Sequence of chain 1.F:
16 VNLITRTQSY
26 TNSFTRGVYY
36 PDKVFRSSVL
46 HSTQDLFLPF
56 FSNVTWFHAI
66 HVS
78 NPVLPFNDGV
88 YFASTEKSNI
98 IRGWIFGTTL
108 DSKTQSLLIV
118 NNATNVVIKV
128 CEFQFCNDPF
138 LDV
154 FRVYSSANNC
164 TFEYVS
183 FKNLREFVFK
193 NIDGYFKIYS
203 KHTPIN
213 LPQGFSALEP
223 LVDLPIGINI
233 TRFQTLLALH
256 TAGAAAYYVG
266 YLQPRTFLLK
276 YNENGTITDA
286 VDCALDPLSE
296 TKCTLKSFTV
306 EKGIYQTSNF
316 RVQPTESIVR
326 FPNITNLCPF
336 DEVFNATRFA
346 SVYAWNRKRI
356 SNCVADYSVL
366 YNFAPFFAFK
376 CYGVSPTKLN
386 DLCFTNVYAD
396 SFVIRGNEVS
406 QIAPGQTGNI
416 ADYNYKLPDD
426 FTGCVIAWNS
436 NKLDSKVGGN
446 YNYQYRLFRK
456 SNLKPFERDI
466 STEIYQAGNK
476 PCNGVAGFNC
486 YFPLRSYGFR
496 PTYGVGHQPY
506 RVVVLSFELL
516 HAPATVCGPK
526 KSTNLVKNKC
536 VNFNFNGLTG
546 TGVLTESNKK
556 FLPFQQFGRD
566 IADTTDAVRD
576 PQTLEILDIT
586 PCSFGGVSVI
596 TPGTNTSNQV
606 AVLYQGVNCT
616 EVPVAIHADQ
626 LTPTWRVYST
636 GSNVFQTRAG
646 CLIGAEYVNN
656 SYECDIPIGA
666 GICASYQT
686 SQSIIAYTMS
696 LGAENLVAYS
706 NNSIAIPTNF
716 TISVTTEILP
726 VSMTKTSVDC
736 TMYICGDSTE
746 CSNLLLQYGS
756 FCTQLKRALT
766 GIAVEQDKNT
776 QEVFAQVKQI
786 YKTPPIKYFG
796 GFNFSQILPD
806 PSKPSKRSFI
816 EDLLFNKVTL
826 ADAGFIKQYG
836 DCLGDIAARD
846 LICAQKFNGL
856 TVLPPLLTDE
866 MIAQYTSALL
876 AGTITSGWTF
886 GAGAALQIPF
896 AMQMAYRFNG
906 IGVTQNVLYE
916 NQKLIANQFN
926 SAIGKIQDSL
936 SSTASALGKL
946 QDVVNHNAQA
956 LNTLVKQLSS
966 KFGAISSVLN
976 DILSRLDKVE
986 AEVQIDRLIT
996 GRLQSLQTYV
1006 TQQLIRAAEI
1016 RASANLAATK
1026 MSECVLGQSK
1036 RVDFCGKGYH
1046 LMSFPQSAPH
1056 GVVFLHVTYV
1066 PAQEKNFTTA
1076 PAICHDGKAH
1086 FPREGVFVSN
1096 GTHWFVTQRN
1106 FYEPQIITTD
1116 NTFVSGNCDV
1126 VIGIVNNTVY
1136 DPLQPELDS

Binding-site contacts:
Ligand atom C3 contacts residue ASN714 of chain 1.F at 3.8 Å.
Ligand atom C5 contacts residue GLN923 of chain 1.F at 4.4 Å.
Ligand atom C7 contacts residue GLN1068 of chain 1.F at 4.3 Å.
Ligand atom C4 contacts residue ASN714 of chain 1.F at 4.2 Å.
Ligand atom O7 contacts residue GLN1068 of chain 1.F at 3.4 Å (h-bond).
Ligand atom C1 contacts residue LEU919 of chain 1.F at 4.4 Å (hydrophobic).
Ligand atom O5 contacts residue ASN714 of chain 1.F at 2.4 Å (h-bond).
Ligand atom C6 contacts residue GLN923 of chain 1.F at 4.0 Å.
Ligand atom C6 contacts residue LEU919 of chain 1.F at 4.2 Å (hydrophobic).
Ligand atom C5 contacts residue LEU919 of chain 1.F at 4.0 Å (hydrophobic).
Ligand atom O5 contacts residue GLN1068 of chain 1.F at 4.2 Å.
Ligand atom C2 contacts residue ASN714 of chain 1.F at 2.4 Å.
Ligand atom C7 contacts residue ASN714 of chain 1.F at 3.5 Å.
Ligand atom C1 contacts residue ASN714 of chain 1.F at 1.4 Å.
Ligand atom N2 contacts residue ASN714 of chain 1.F at 2.9 Å (h-bond).
Ligand atom C1 contacts residue GLN1068 of chain 1.F at 4.3 Å.
Ligand atom O7 contacts residue ASN714 of chain 1.F at 3.6 Å (h-bond).
Ligand atom C5 contacts residue ASN714 of chain 1.F at 3.7 Å.

The protein below binds the small molecule below.
Small molecule (SMILES): CC(=O)N[C@@H]1[C@@H](O)[C@H](O)[C@@H](CO)O[C@H]1O